The small molecule below binds the protein below.
Small molecule (SMILES): CC(=O)N(C)Cc1cc(C(=O)N(C)Cc2cc3ccccc3n2C)ccc1N

Binding-site contacts:
Ligand atom C52 contacts residue PRO154 of chain 1.A at 3.9 Å (hydrophobic).
Ligand atom C43 contacts residue TYR146 of chain 1.A at 3.7 Å (hydrophobic).
Ligand atom C02 contacts residue NAD1 of chain 1.C at 3.8 Å.
Ligand atom C52 contacts residue TYR156 of chain 1.A at 3.8 Å (hydrophobic).
Ligand atom N28 contacts residue NAD1 of chain 1.C at 3.7 Å.
Ligand atom C33 contacts residue TYR156 of chain 1.A at 3.7 Å (hydrophobic).
Ligand atom C27 contacts residue TYR156 of chain 1.A at 3.7 Å (hydrophobic).
Ligand atom C39 contacts residue TYR156 of chain 1.A at 3.9 Å (hydrophobic).
Ligand atom C51 contacts residue TYR156 of chain 1.A at 3.9 Å (hydrophobic).
Ligand atom N41 contacts residue TYR156 of chain 1.A at 4.0 Å.
Ligand atom C48 contacts residue ASN155 of chain 1.A at 3.6 Å.
Ligand atom C03 contacts residue NAD1 of chain 1.C at 3.1 Å.
Ligand atom N16 contacts residue PHE94 of chain 1.A at 3.8 Å.
Ligand atom N28 contacts residue TYR156 of chain 1.A at 3.8 Å.
Ligand atom C37 contacts residue TYR156 of chain 1.A at 4.0 Å (hydrophobic).
Ligand atom C30 contacts residue NAD1 of chain 1.C at 3.8 Å.
Ligand atom C05 contacts residue NAD1 of chain 1.C at 3.5 Å.
Ligand atom C21 contacts residue PHE94 of chain 1.A at 3.4 Å (hydrophobic).
Ligand atom C38 contacts residue TYR156 of chain 1.A at 4.2 Å (hydrophobic).
Ligand atom C33 contacts residue NAD1 of chain 1.C at 3.6 Å.
Ligand atom C52 contacts residue ASN155 of chain 1.A at 3.8 Å.
Ligand atom C13 contacts residue PHE94 of chain 1.A at 3.8 Å (hydrophobic).
Ligand atom O29 contacts residue TYR156 of chain 1.A at 2.7 Å (h-bond).
Ligand atom O22 contacts residue GLY93 of chain 1.A at 3.2 Å (h-bond).
Ligand atom O29 contacts residue NAD1 of chain 1.C at 2.5 Å (h-bond).
Ligand atom C21 contacts residue GLY93 of chain 1.A at 3.8 Å.
Ligand atom C01 contacts residue NAD1 of chain 1.C at 3.5 Å.
Ligand atom N16 contacts residue GLY93 of chain 1.A at 3.7 Å.
Ligand atom C04 contacts residue NAD1 of chain 1.C at 3.0 Å.
Ligand atom C23 contacts residue PHE94 of chain 1.A at 3.3 Å (hydrophobic).
Ligand atom C48 contacts residue LEU100 of chain 1.A at 4.0 Å (hydrophobic).
Ligand atom C13 contacts residue GLY93 of chain 1.A at 3.2 Å.
Ligand atom C06 contacts residue NAD1 of chain 1.C at 3.4 Å.
Ligand atom C48 contacts residue TYR156 of chain 1.A at 4.0 Å (hydrophobic).
Ligand atom C27 contacts residue NAD1 of chain 1.C at 3.0 Å.
Ligand atom C33 contacts residue TYR146 of chain 1.A at 3.3 Å (hydrophobic).
Ligand atom N10 contacts residue NAD1 of chain 1.C at 2.6 Å (h-bond).
Ligand atom C40 contacts residue TYR156 of chain 1.A at 3.7 Å (hydrophobic).
Ligand atom O22 contacts residue PHE94 of chain 1.A at 3.5 Å.
Ligand atom C47 contacts residue LEU100 of chain 1.A at 3.9 Å (hydrophobic).

Sequence of chain 1.A:
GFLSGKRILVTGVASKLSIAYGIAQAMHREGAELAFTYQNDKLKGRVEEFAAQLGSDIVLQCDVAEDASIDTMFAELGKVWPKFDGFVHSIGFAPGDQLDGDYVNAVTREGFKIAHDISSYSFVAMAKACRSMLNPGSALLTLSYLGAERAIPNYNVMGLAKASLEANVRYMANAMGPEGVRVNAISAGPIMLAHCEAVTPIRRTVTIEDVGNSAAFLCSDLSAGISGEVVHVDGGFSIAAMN